Binding-site contacts:
Ligand atom C5 contacts residue GLN111 of chain 1.A at 3.9 Å.
Ligand atom N1 contacts residue ASN102 of chain 1.A at 4.5 Å.
Ligand atom C5 contacts residue GLY74 of chain 1.A at 4.1 Å.
Ligand atom C3 contacts residue ALA101 of chain 1.A at 4.1 Å (hydrophobic).
Ligand atom C contacts residue GLY72 of chain 1.A at 3.2 Å.
Ligand atom C6 contacts residue ALA103 of chain 1.A at 4.2 Å (hydrophobic).
Ligand atom N2 contacts residue LYS82 of chain 1.A at 3.7 Å.
Ligand atom N2 contacts residue GLY74 of chain 1.A at 3.9 Å.
Ligand atom N contacts residue ALA103 of chain 1.A at 4.5 Å.
Ligand atom O contacts residue THR73 of chain 1.A at 4.0 Å.
Ligand atom C2 contacts residue GLY72 of chain 1.A at 3.8 Å.
Ligand atom N contacts residue GLY72 of chain 1.A at 3.6 Å.
Ligand atom C4 contacts residue GLY74 of chain 1.A at 4.4 Å.
Ligand atom N1 contacts residue ALA101 of chain 1.A at 4.2 Å.
Ligand atom C3 contacts residue GLN111 of chain 1.A at 3.7 Å.
Ligand atom N1 contacts residue GLY74 of chain 1.A at 4.4 Å.
Ligand atom O contacts residue GLY72 of chain 1.A at 3.5 Å (h-bond).
Ligand atom C4 contacts residue ASN102 of chain 1.A at 4.4 Å.
Ligand atom C4 contacts residue GLN111 of chain 1.A at 3.7 Å.
Ligand atom N1 contacts residue THR107 of chain 1.A at 3.7 Å.
Ligand atom C1 contacts residue ALA103 of chain 1.A at 3.9 Å (hydrophobic).
Ligand atom C1 contacts residue GLN111 of chain 1.A at 4.0 Å.
Ligand atom C6 contacts residue GLY72 of chain 1.A at 3.9 Å.
Ligand atom C2 contacts residue ALA103 of chain 1.A at 4.2 Å (hydrophobic).
Ligand atom C6 contacts residue THR73 of chain 1.A at 4.3 Å.
Ligand atom C3 contacts residue ASN102 of chain 1.A at 3.7 Å.
Ligand atom C2 contacts residue GLN111 of chain 1.A at 3.9 Å.
Ligand atom C3 contacts residue ALA103 of chain 1.A at 4.2 Å (hydrophobic).
Ligand atom C1 contacts residue GLY72 of chain 1.A at 3.4 Å.
Ligand atom C4 contacts residue THR107 of chain 1.A at 4.3 Å.
Ligand atom C contacts residue ALA103 of chain 1.A at 4.1 Å (hydrophobic).
Ligand atom N1 contacts residue GLN111 of chain 1.A at 4.2 Å.
Ligand atom N1 contacts residue GLY109 of chain 1.A at 3.9 Å.
Ligand atom C6 contacts residue GLN111 of chain 1.A at 4.0 Å.
Ligand atom C2 contacts residue ASN102 of chain 1.A at 3.8 Å.

This small molecule binds to this protein.
Small molecule (SMILES): NC(=O)c1ccc(N)c(N)c1

Sequence of chain 1.A:
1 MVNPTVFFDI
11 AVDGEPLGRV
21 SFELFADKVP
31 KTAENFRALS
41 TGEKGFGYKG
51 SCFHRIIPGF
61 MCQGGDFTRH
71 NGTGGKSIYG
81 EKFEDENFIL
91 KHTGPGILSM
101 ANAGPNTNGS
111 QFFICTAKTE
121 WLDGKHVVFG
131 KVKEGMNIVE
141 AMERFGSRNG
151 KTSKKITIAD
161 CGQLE